Binding-site contacts:
Ligand atom O7 contacts residue ILE423 of chain 1.E at 4.4 Å.
Ligand atom O7 contacts residue THR424 of chain 1.E at 2.3 Å (h-bond).
Ligand atom C5 contacts residue ASN422 of chain 1.E at 3.6 Å.
Ligand atom N2 contacts residue ASN422 of chain 1.E at 3.0 Å (h-bond).
Ligand atom C3 contacts residue ASN422 of chain 1.E at 3.8 Å.
Ligand atom C7 contacts residue ASN422 of chain 1.E at 3.6 Å.
Ligand atom C4 contacts residue ASN422 of chain 1.E at 4.2 Å.
Ligand atom C7 contacts residue THR424 of chain 1.E at 3.5 Å.
Ligand atom C1 contacts residue ASN422 of chain 1.E at 1.4 Å.
Ligand atom C2 contacts residue ASN422 of chain 1.E at 2.4 Å.
Ligand atom C2 contacts residue THR424 of chain 1.E at 4.3 Å.
Ligand atom O5 contacts residue ASN422 of chain 1.E at 2.3 Å (h-bond).
Ligand atom O7 contacts residue ASN422 of chain 1.E at 4.3 Å.
Ligand atom C8 contacts residue ASN422 of chain 1.E at 3.3 Å.
Ligand atom N2 contacts residue THR424 of chain 1.E at 4.3 Å.
Ligand atom O3 contacts residue THR424 of chain 1.E at 3.9 Å.

This small molecule binds to this protein.
Small molecule (SMILES): CC(=O)N[C@H]1[C@H](O[C@H]2[C@H](O)[C@@H](NC(C)=O)CO[C@@H]2CO)O[C@H](CO)[C@@H](O[C@@H]2O[C@H](CO[C@H]3O[C@H](CO)[C@@H](O)[C@H](O)[C@@H]3O)[C@@H](O)[C@H](O)[C@@H]2O)[C@@H]1O

Sequence of chain 1.E:
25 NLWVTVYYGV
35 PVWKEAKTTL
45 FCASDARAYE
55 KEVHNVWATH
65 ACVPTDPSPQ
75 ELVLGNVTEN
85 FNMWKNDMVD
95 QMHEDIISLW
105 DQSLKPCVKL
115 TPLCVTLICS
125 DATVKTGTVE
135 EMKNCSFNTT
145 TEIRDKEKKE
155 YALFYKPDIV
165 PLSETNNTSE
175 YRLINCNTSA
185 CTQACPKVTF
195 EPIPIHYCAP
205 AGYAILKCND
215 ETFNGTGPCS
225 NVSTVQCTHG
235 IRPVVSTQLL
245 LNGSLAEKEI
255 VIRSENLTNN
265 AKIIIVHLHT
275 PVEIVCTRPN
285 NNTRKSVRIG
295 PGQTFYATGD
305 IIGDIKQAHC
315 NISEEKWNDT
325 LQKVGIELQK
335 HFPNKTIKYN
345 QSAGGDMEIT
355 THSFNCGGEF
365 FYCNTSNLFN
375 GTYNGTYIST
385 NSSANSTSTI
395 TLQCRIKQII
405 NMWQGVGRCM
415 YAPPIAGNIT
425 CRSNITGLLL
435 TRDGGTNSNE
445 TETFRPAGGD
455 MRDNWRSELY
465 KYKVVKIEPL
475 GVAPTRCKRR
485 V